The small molecule below binds the protein below.
Small molecule (SMILES): NC[C@H]1O[C@H](O[C@H]2[C@H](O[C@@H]3O[C@H](CO)[C@@H](O)[C@H]3O)[C@@H](O)[C@H](N)C[C@@H]2N)[C@H](N)[C@@H](O)[C@@H]1O

Sequence of chain 1.A:
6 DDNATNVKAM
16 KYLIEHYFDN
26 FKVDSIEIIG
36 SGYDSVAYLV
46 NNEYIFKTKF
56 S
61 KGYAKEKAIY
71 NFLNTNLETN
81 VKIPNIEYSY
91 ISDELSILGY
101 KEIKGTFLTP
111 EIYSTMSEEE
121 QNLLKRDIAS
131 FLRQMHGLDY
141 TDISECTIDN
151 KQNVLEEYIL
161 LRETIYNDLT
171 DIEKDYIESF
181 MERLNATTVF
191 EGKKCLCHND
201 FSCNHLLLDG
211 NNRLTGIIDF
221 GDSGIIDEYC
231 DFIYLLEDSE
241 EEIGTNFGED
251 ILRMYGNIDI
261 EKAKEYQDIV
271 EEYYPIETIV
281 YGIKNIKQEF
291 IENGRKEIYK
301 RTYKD

Binding-site contacts:
Ligand atom C4 contacts residue TYR234 of chain 1.A at 3.6 Å (hydrophobic).
Ligand atom O9 contacts residue GLU277 of chain 1.A at 2.7 Å (salt-bridge).
Ligand atom O6 contacts residue TYR274 of chain 1.A at 3.6 Å.
Ligand atom N4 contacts residue GLU271 of chain 1.A at 2.8 Å (salt-bridge).
Ligand atom C7 contacts residue GLU241 of chain 1.A at 3.7 Å.
Ligand atom C7 contacts residue SER202 of chain 1.A at 3.7 Å.
Ligand atom C8 contacts residue GLU242 of chain 1.A at 3.6 Å.
Ligand atom C14 contacts residue GLU237 of chain 1.A at 3.5 Å.
Ligand atom C12 contacts residue GLU241 of chain 1.A at 3.7 Å.
Ligand atom C16 contacts residue GLU277 of chain 1.A at 3.4 Å.
Ligand atom C16 contacts residue TYR274 of chain 1.A at 3.6 Å (hydrophobic).
Ligand atom C8 contacts residue TYR234 of chain 1.A at 3.9 Å (hydrophobic).
Ligand atom C9 contacts residue GLU241 of chain 1.A at 3.6 Å.
Ligand atom N2 contacts residue GLU237 of chain 1.A at 3.0 Å (salt-bridge).
Ligand atom N1 contacts residue SER202 of chain 1.A at 2.8 Å (h-bond).
Ligand atom N1 contacts residue ASP200 of chain 1.A at 2.8 Å (salt-bridge).
Ligand atom C17 contacts residue TYR274 of chain 1.A at 3.7 Å (hydrophobic).
Ligand atom C7 contacts residue GLU242 of chain 1.A at 3.6 Å.
Ligand atom C6 contacts residue SER202 of chain 1.A at 3.6 Å.
Ligand atom C17 contacts residue GLU277 of chain 1.A at 3.5 Å.
Ligand atom C8 contacts residue GLU241 of chain 1.A at 3.4 Å.
Ligand atom N3 contacts residue GLU241 of chain 1.A at 2.6 Å (salt-bridge).
Ligand atom C11 contacts residue GLU241 of chain 1.A at 3.8 Å.
Ligand atom C15 contacts residue GLU237 of chain 1.A at 3.7 Å.
Ligand atom N4 contacts residue GLU237 of chain 1.A at 2.7 Å (salt-bridge).
Ligand atom N2 contacts residue GLU241 of chain 1.A at 2.6 Å (salt-bridge).
Ligand atom C1 contacts residue GLU271 of chain 1.A at 3.8 Å.
Ligand atom C3 contacts residue TYR234 of chain 1.A at 3.3 Å (hydrophobic).
Ligand atom O4 contacts residue TYR234 of chain 1.A at 3.4 Å (h-bond).
Ligand atom C2 contacts residue TYR234 of chain 1.A at 3.6 Å (hydrophobic).
Ligand atom O8 contacts residue GLU271 of chain 1.A at 3.4 Å (salt-bridge).
Ligand atom O4 contacts residue ASP200 of chain 1.A at 3.2 Å (salt-bridge).
Ligand atom N2 contacts residue GLU242 of chain 1.A at 2.9 Å (salt-bridge).
Ligand atom O1 contacts residue GLU271 of chain 1.A at 3.2 Å (salt-bridge).
Ligand atom O10 contacts residue GLU277 of chain 1.A at 2.7 Å (salt-bridge).
Ligand atom O5 contacts residue GLU237 of chain 1.A at 3.5 Å (salt-bridge).
Ligand atom C1 contacts residue VAL270 of chain 1.A at 3.7 Å (hydrophobic).
Ligand atom C6 contacts residue ASP200 of chain 1.A at 3.6 Å.
Ligand atom O2 contacts residue TYR234 of chain 1.A at 3.5 Å.
Ligand atom C15 contacts residue GLU271 of chain 1.A at 3.7 Å.